This small molecule binds to this protein.
Small molecule (SMILES): OC[C@H]1O[C@H](O)[C@H](O)[C@@H](O)[C@H]1O

Sequence of chain 1.D:
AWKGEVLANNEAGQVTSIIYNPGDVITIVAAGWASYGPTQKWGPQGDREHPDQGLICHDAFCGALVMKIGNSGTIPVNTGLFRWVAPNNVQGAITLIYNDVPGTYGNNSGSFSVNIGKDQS

Binding-site contacts:
Ligand atom C6 contacts residue ASP100 of chain 1.D at 3.5 Å.
Ligand atom O5 contacts residue HIS50 of chain 1.D at 3.3 Å (h-bond).
Ligand atom C4 contacts residue THR104 of chain 1.D at 3.4 Å.
Ligand atom C4 contacts residue TYR36 of chain 1.D at 4.1 Å (hydrophobic).
Ligand atom C6 contacts residue GLN53 of chain 1.D at 3.6 Å.
Ligand atom O6 contacts residue VAL101 of chain 1.D at 3.8 Å.
Ligand atom C3 contacts residue CA1 of chain 1.R at 3.4 Å.
Ligand atom O3 contacts residue CA1 of chain 1.R at 2.5 Å.
Ligand atom C2 contacts residue ASN107 of chain 1.D at 3.8 Å.
Ligand atom C1 contacts residue HIS50 of chain 1.D at 4.1 Å.
Ligand atom O4 contacts residue TYR36 of chain 1.D at 3.0 Å (h-bond).
Ligand atom C4 contacts residue ASP100 of chain 1.D at 3.6 Å.
Ligand atom O3 contacts residue ASN107 of chain 1.D at 2.9 Å (h-bond).
Ligand atom O1 contacts residue GLN53 of chain 1.D at 4.3 Å.
Ligand atom O2 contacts residue ASN107 of chain 1.D at 3.0 Å (h-bond).
Ligand atom O4 contacts residue THR104 of chain 1.D at 3.4 Å (h-bond).
Ligand atom O2 contacts residue GLY37 of chain 1.D at 4.2 Å.
Ligand atom C5 contacts residue ASP100 of chain 1.D at 4.1 Å.
Ligand atom C6 contacts residue CYS62 of chain 1.D at 4.2 Å (hydrophobic).
Ligand atom O6 contacts residue HIS50 of chain 1.D at 2.5 Å (h-bond).
Ligand atom O3 contacts residue TYR36 of chain 1.D at 3.5 Å (h-bond).
Ligand atom O6 contacts residue GLN53 of chain 1.D at 2.6 Å (h-bond).
Ligand atom O4 contacts residue CA1 of chain 1.R at 2.4 Å.
Ligand atom C5 contacts residue GLN53 of chain 1.D at 3.8 Å.
Ligand atom C6 contacts residue HIS50 of chain 1.D at 3.4 Å.
Ligand atom O5 contacts residue GLN53 of chain 1.D at 4.1 Å.
Ligand atom O3 contacts residue THR104 of chain 1.D at 3.2 Å (h-bond).
Ligand atom C1 contacts residue TYR36 of chain 1.D at 4.2 Å (hydrophobic).
Ligand atom C4 contacts residue CA1 of chain 1.R at 3.3 Å.
Ligand atom C5 contacts residue HIS50 of chain 1.D at 3.9 Å.
Ligand atom C2 contacts residue TYR36 of chain 1.D at 3.6 Å (hydrophobic).
Ligand atom O4 contacts residue ASP100 of chain 1.D at 2.7 Å (salt-bridge).
Ligand atom O6 contacts residue PRO51 of chain 1.D at 4.2 Å.
Ligand atom C2 contacts residue CA1 of chain 1.R at 4.0 Å.
Ligand atom C3 contacts residue THR104 of chain 1.D at 4.0 Å.
Ligand atom C3 contacts residue TYR36 of chain 1.D at 3.9 Å (hydrophobic).
Ligand atom O2 contacts residue TYR36 of chain 1.D at 4.1 Å.
Ligand atom C3 contacts residue ASN107 of chain 1.D at 3.9 Å.
Ligand atom O5 contacts residue TYR36 of chain 1.D at 3.6 Å.
Ligand atom C6 contacts residue VAL101 of chain 1.D at 3.5 Å (hydrophobic).